Sequence of chain 8.A:
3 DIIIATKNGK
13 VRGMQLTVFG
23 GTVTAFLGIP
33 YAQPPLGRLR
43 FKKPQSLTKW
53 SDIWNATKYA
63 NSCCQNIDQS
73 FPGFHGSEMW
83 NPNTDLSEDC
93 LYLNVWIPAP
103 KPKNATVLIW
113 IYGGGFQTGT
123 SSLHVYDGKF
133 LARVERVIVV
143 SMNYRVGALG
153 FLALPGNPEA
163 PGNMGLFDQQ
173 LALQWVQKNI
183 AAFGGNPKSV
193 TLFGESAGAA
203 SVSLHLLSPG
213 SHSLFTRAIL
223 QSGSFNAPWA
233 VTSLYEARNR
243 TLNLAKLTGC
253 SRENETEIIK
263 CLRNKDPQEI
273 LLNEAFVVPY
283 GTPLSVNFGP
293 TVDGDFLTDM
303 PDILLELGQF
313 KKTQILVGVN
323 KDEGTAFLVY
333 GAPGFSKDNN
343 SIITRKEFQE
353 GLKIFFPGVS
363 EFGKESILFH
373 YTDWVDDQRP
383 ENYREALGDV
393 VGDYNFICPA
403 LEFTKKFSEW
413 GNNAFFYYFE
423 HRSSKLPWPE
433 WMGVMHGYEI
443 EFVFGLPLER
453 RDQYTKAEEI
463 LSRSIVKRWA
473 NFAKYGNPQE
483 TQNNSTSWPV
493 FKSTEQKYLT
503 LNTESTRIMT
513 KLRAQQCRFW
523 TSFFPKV

Binding-site contacts:
Ligand atom C3 contacts residue ASN485 of chain 8.A at 3.7 Å.
Ligand atom C7 contacts residue ARG465 of chain 8.A at 3.8 Å.
Ligand atom C4 contacts residue ASN485 of chain 8.A at 4.2 Å.
Ligand atom C8 contacts residue ARG465 of chain 8.A at 4.0 Å.
Ligand atom N2 contacts residue ASN485 of chain 8.A at 2.8 Å (h-bond).
Ligand atom O7 contacts residue ARG465 of chain 8.A at 3.5 Å.
Ligand atom O3 contacts residue ILE462 of chain 8.A at 4.5 Å.
Ligand atom C5 contacts residue ASN485 of chain 8.A at 3.6 Å.
Ligand atom C8 contacts residue LYS469 of chain 8.A at 3.9 Å.
Ligand atom C8 contacts residue ASN485 of chain 8.A at 4.4 Å.
Ligand atom O7 contacts residue SER466 of chain 8.A at 4.3 Å.
Ligand atom C7 contacts residue ASN485 of chain 8.A at 3.3 Å.
Ligand atom C1 contacts residue ASN485 of chain 8.A at 1.4 Å.
Ligand atom O7 contacts residue GLU482 of chain 8.A at 4.4 Å.
Ligand atom N2 contacts residue ARG465 of chain 8.A at 4.4 Å.
Ligand atom C7 contacts residue GLU482 of chain 8.A at 4.1 Å.
Ligand atom C8 contacts residue GLU482 of chain 8.A at 3.8 Å.
Ligand atom C2 contacts residue ASN485 of chain 8.A at 2.3 Å.
Ligand atom O5 contacts residue ASN485 of chain 8.A at 2.3 Å (h-bond).
Ligand atom O3 contacts residue ARG465 of chain 8.A at 3.5 Å.
Ligand atom O7 contacts residue ASN485 of chain 8.A at 3.4 Å (h-bond).

This small molecule binds to this protein.
Small molecule (SMILES): CC(=O)N[C@@H]1[C@@H](O)[C@H](O)[C@@H](CO)O[C@H]1O